Binding-site contacts:
Ligand atom O5 contacts residue ASN246 of chain 1.C at 2.4 Å (h-bond).
Ligand atom C3 contacts residue ASN246 of chain 1.C at 3.8 Å.
Ligand atom C8 contacts residue VAL278 of chain 1.C at 4.3 Å (hydrophobic).
Ligand atom C7 contacts residue ASN246 of chain 1.C at 3.2 Å.
Ligand atom O7 contacts residue ASN277 of chain 1.C at 4.4 Å.
Ligand atom C1 contacts residue SER386 of chain 1.C at 4.2 Å.
Ligand atom C8 contacts residue ASN246 of chain 1.C at 4.4 Å.
Ligand atom O5 contacts residue SER386 of chain 1.C at 4.0 Å.
Ligand atom C8 contacts residue ILE353 of chain 1.C at 3.8 Å (hydrophobic).
Ligand atom C4 contacts residue ASN246 of chain 1.C at 4.3 Å.
Ligand atom C8 contacts residue ALA244 of chain 1.C at 4.3 Å (hydrophobic).
Ligand atom C7 contacts residue ILE353 of chain 1.C at 4.1 Å (hydrophobic).
Ligand atom C8 contacts residue ASN277 of chain 1.C at 4.0 Å.
Ligand atom C8 contacts residue SER279 of chain 1.C at 3.8 Å.
Ligand atom N2 contacts residue ASN246 of chain 1.C at 3.0 Å (h-bond).
Ligand atom C5 contacts residue SER386 of chain 1.C at 4.2 Å.
Ligand atom C2 contacts residue ASN246 of chain 1.C at 2.5 Å.
Ligand atom C5 contacts residue ASN246 of chain 1.C at 3.7 Å.
Ligand atom C1 contacts residue ASN246 of chain 1.C at 1.4 Å.
Ligand atom O7 contacts residue ASN246 of chain 1.C at 3.1 Å (h-bond).
Ligand atom O7 contacts residue ILE353 of chain 1.C at 3.5 Å.

Sequence of chain 1.C:
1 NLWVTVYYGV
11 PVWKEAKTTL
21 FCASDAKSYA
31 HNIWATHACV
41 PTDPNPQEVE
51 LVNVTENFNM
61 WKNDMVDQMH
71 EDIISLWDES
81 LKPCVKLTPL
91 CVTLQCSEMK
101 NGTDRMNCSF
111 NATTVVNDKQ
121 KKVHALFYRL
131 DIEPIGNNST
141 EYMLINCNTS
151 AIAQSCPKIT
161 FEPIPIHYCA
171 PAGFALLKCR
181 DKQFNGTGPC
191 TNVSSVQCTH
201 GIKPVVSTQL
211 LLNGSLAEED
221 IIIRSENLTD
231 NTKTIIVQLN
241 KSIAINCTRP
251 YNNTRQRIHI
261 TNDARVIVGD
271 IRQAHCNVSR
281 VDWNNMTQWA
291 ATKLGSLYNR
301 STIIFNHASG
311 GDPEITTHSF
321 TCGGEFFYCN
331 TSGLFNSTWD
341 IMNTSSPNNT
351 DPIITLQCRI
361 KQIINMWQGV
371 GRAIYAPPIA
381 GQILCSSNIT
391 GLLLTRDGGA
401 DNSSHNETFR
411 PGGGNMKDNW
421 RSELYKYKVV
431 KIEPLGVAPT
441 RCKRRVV

The protein below binds the small molecule below.
Small molecule (SMILES): CC(=O)N[C@H]1[C@H](O[C@H]2[C@H](O)[C@@H](NC(C)=O)CO[C@@H]2CO)O[C@H](CO)[C@@H](O)[C@@H]1O